Binding-site contacts:
Ligand atom C1 contacts residue ILE183 of chain 11.A at 4.2 Å (hydrophobic).
Ligand atom C1 contacts residue ILE219 of chain 11.A at 4.1 Å (hydrophobic).
Ligand atom C4 contacts residue ILE95 of chain 11.A at 4.0 Å (hydrophobic).
Ligand atom C5 contacts residue ILE183 of chain 11.A at 4.4 Å (hydrophobic).
Ligand atom C9 contacts residue TYR192 of chain 11.A at 4.1 Å (hydrophobic).
Ligand atom C8 contacts residue MET216 of chain 11.A at 3.9 Å (hydrophobic).
Ligand atom OXT contacts residue MET216 of chain 11.A at 4.2 Å.
Ligand atom C2 contacts residue TYR146 of chain 11.A at 3.9 Å (hydrophobic).
Ligand atom C7 contacts residue VAL117 of chain 11.A at 4.3 Å (hydrophobic).
Ligand atom C7 contacts residue TYR192 of chain 11.A at 4.4 Å (hydrophobic).
Ligand atom O contacts residue TYR192 of chain 11.A at 3.9 Å.
Ligand atom C contacts residue TYR210 of chain 11.A at 4.1 Å (hydrophobic).
Ligand atom C contacts residue TYR192 of chain 11.A at 4.2 Å (hydrophobic).
Ligand atom C2 contacts residue ILE183 of chain 11.A at 4.2 Å (hydrophobic).
Ligand atom O contacts residue ASN194 of chain 11.A at 3.0 Å (h-bond).
Ligand atom C1 contacts residue VAL119 of chain 11.A at 4.2 Å (hydrophobic).
Ligand atom C7 contacts residue ILE95 of chain 11.A at 4.3 Å (hydrophobic).
Ligand atom N contacts residue ILE219 of chain 11.A at 4.0 Å.
Ligand atom O contacts residue LEU107 of chain 11.A at 4.4 Å.
Ligand atom C6 contacts residue TYR192 of chain 11.A at 4.4 Å (hydrophobic).
Ligand atom C6 contacts residue ILE95 of chain 11.A at 4.1 Å (hydrophobic).
Ligand atom CA2 contacts residue PHE115 of chain 11.A at 4.3 Å (hydrophobic).
Ligand atom C10 contacts residue TYR192 of chain 11.A at 4.3 Å (hydrophobic).
Ligand atom C9 contacts residue PHE240 of chain 11.A at 4.1 Å (hydrophobic).
Ligand atom C5 contacts residue PHE240 of chain 11.A at 4.1 Å (hydrophobic).
Ligand atom C7 contacts residue PHE240 of chain 11.A at 3.9 Å (hydrophobic).
Ligand atom C9 contacts residue PHE115 of chain 11.A at 4.1 Å (hydrophobic).
Ligand atom C3 contacts residue ILE183 of chain 11.A at 3.7 Å (hydrophobic).
Ligand atom C8 contacts residue TYR192 of chain 11.A at 3.6 Å (hydrophobic).
Ligand atom O contacts residue VAL113 of chain 11.A at 4.0 Å.
Ligand atom OXT contacts residue ASN194 of chain 11.A at 4.3 Å.
Ligand atom OXT contacts residue TYR210 of chain 11.A at 3.0 Å (h-bond).
Ligand atom C5 contacts residue ILE95 of chain 11.A at 3.8 Å (hydrophobic).
Ligand atom C2 contacts residue ILE95 of chain 11.A at 3.8 Å (hydrophobic).
Ligand atom C4 contacts residue ILE183 of chain 11.A at 4.2 Å (hydrophobic).
Ligand atom C contacts residue ASN194 of chain 11.A at 4.0 Å.
Ligand atom N contacts residue TYR146 of chain 11.A at 4.1 Å.
Ligand atom C3 contacts residue ILE95 of chain 11.A at 4.2 Å (hydrophobic).
Ligand atom C10 contacts residue MET216 of chain 11.A at 3.6 Å (hydrophobic).
Ligand atom N contacts residue MET181 of chain 11.A at 3.9 Å.

Sequence of chain 11.A:
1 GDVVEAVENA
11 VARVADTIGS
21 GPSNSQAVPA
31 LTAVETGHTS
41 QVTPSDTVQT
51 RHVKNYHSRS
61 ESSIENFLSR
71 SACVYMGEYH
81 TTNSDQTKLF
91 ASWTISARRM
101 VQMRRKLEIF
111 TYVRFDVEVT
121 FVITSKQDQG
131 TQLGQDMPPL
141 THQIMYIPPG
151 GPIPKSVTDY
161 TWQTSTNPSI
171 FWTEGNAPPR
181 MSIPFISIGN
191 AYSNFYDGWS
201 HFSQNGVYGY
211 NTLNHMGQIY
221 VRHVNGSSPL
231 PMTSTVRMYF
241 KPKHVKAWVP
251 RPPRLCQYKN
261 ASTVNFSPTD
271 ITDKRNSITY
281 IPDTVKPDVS

The protein below binds the small molecule below.
Small molecule (SMILES): NCCCCCCCCCCCC(=O)O